Binding-site contacts:
Ligand atom C17 contacts residue ILE112 of chain 1.A at 4.0 Å (hydrophobic).
Ligand atom C9 contacts residue ASN108 of chain 1.A at 3.4 Å.
Ligand atom NH2 contacts residue TYR170 of chain 1.A at 3.4 Å (h-bond).
Ligand atom C14 contacts residue PHE116 of chain 1.A at 3.9 Å (hydrophobic).
Ligand atom C6 contacts residue NDP1 of chain 1.D at 3.8 Å.
Ligand atom CM1 contacts residue ASP54 of chain 1.A at 3.7 Å.
Ligand atom C16 contacts residue PRO113 of chain 1.A at 3.9 Å (hydrophobic).
Ligand atom C17 contacts residue LEU46 of chain 1.A at 4.0 Å (hydrophobic).
Ligand atom N4 contacts residue ALA16 of chain 1.A at 3.9 Å.
Ligand atom NH2 contacts residue ILE14 of chain 1.A at 2.8 Å (h-bond).
Ligand atom O7 contacts residue NDP1 of chain 1.D at 3.7 Å.
Ligand atom C10 contacts residue ASN108 of chain 1.A at 3.4 Å.
Ligand atom NH2 contacts residue LEU164 of chain 1.A at 2.9 Å (h-bond).
Ligand atom N4 contacts residue NDP1 of chain 1.D at 3.8 Å.
Ligand atom C10 contacts residue ILE112 of chain 1.A at 3.8 Å (hydrophobic).
Ligand atom C5 contacts residue NDP1 of chain 1.D at 3.6 Å.
Ligand atom C3 contacts residue CYS15 of chain 1.A at 3.6 Å (hydrophobic).
Ligand atom N2 contacts residue ASP54 of chain 1.A at 2.9 Å (salt-bridge).
Ligand atom O11 contacts residue ILE112 of chain 1.A at 3.4 Å.
Ligand atom N4 contacts residue ILE14 of chain 1.A at 3.5 Å (h-bond).
Ligand atom CL1 contacts residue MET55 of chain 1.A at 3.5 Å.
Ligand atom NH2 contacts residue NDP1 of chain 1.D at 3.6 Å.
Ligand atom CL3 contacts residue LEU46 of chain 1.A at 3.6 Å.
Ligand atom NH1 contacts residue ALA16 of chain 1.A at 3.7 Å.
Ligand atom C16 contacts residue LEU46 of chain 1.A at 3.7 Å (hydrophobic).
Ligand atom CL3 contacts residue SER111 of chain 1.A at 3.7 Å.
Ligand atom CL2 contacts residue PRO113 of chain 1.A at 3.4 Å.
Ligand atom N4 contacts residue CYS15 of chain 1.A at 3.3 Å.
Ligand atom C12 contacts residue ILE112 of chain 1.A at 3.6 Å (hydrophobic).
Ligand atom C3 contacts residue ASP54 of chain 1.A at 3.6 Å.
Ligand atom C1 contacts residue ASP54 of chain 1.A at 3.7 Å.
Ligand atom C8 contacts residue PHE58 of chain 1.A at 3.6 Å (hydrophobic).
Ligand atom NH1 contacts residue CYS15 of chain 1.A at 3.0 Å (h-bond).
Ligand atom C14 contacts residue PRO113 of chain 1.A at 3.6 Å (hydrophobic).
Ligand atom C5 contacts residue ILE14 of chain 1.A at 3.5 Å (hydrophobic).
Ligand atom NH1 contacts residue THR185 of chain 1.A at 3.5 Å (h-bond).
Ligand atom N2 contacts residue ALA16 of chain 1.A at 3.8 Å.
Ligand atom NH1 contacts residue ASP54 of chain 1.A at 2.9 Å (salt-bridge).
Ligand atom C3 contacts residue ALA16 of chain 1.A at 3.8 Å (hydrophobic).
Ligand atom C15 contacts residue PRO113 of chain 1.A at 3.4 Å (hydrophobic).

Sequence of chain 1.A:
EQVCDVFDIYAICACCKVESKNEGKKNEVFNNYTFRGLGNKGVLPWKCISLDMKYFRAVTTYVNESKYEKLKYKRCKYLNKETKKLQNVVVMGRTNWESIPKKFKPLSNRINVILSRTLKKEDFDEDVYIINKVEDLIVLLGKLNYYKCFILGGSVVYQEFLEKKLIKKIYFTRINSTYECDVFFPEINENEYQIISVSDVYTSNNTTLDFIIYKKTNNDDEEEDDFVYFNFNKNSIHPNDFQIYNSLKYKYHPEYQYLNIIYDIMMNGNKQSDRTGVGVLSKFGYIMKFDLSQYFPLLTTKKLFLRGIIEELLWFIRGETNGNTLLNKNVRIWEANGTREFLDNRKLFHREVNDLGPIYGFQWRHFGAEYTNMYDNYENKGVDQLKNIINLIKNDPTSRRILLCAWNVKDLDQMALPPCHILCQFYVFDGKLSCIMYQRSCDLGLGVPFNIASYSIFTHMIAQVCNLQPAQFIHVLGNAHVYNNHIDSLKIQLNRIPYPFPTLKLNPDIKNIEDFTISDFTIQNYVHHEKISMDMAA

A protein and the small-molecule ligand that binds it are described below.
Small molecule (SMILES): Cc1nc(N)nc(N)c1OCCCOc1cc(Cl)c(Cl)cc1Cl